A protein and the small-molecule ligand that binds it are described below.
Small molecule (SMILES): CC(=O)N[C@H]1[C@H]([C@H](O)[C@H](O)CO)O[C@@](O[C@H]2[C@@H](O)[C@@H](CO)O[C@@H](O[C@H]3[C@H](O)[C@@H](O)[C@H](O)O[C@@H]3CO)[C@@H]2O)(C(=O)O)C[C@@H]1O

Sequence of chain 42.C:
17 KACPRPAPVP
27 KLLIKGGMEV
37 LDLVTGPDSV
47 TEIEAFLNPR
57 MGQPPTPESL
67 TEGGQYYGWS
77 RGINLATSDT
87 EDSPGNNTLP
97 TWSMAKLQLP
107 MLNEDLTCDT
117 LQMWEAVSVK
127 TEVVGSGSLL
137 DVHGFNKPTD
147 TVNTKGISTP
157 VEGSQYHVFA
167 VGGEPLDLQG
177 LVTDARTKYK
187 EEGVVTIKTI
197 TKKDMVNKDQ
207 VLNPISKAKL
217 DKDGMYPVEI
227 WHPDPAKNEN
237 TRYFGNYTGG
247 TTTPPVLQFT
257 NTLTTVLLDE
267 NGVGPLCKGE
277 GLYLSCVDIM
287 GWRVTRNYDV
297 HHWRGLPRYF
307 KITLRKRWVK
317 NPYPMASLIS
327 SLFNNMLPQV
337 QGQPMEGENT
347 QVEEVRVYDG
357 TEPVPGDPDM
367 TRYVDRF

Sequence of chain 42.D:
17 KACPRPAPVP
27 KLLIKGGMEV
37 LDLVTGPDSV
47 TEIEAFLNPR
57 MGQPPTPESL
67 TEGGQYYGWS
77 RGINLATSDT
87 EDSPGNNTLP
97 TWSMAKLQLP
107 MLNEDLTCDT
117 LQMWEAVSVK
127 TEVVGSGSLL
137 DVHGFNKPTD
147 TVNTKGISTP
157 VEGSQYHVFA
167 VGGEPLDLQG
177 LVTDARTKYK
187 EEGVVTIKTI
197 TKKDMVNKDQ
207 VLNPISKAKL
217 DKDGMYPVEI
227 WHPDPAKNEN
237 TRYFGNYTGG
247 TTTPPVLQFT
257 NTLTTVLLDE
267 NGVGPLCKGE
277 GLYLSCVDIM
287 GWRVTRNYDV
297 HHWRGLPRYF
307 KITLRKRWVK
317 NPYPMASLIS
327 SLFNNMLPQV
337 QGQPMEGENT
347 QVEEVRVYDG

Binding-site contacts:
Ligand atom O6 contacts residue ASN93 of chain 42.C at 3.4 Å (h-bond).
Ligand atom C6 contacts residue ASN93 of chain 42.C at 3.7 Å.
Ligand atom O1A contacts residue ARG77 of chain 42.C at 3.0 Å (salt-bridge).
Ligand atom C11 contacts residue ASP85 of chain 42.D at 4.0 Å.
Ligand atom O1B contacts residue ARG77 of chain 42.C at 2.7 Å (salt-bridge).
Ligand atom O10 contacts residue THR291 of chain 42.C at 4.4 Å.
Ligand atom C11 contacts residue TYR72 of chain 42.C at 4.3 Å (hydrophobic).
Ligand atom O10 contacts residue ASN293 of chain 42.C at 4.5 Å.
Ligand atom C10 contacts residue TYR72 of chain 42.C at 4.0 Å (hydrophobic).
Ligand atom O1A contacts residue HIS298 of chain 42.C at 4.3 Å.
Ligand atom C3 contacts residue GLY78 of chain 42.C at 3.9 Å.
Ligand atom C2 contacts residue ARG77 of chain 42.C at 4.4 Å.
Ligand atom O4 contacts residue ARG289 of chain 42.C at 4.5 Å.
Ligand atom C4 contacts residue ARG77 of chain 42.C at 4.4 Å.
Ligand atom O4 contacts residue TYR72 of chain 42.C at 3.8 Å.
Ligand atom O9 contacts residue ARG77 of chain 42.C at 3.8 Å.
Ligand atom C6 contacts residue TYR72 of chain 42.C at 3.9 Å (hydrophobic).
Ligand atom C3 contacts residue ARG77 of chain 42.C at 4.2 Å.
Ligand atom C1 contacts residue TYR72 of chain 42.C at 4.3 Å (hydrophobic).
Ligand atom O4 contacts residue ASN80 of chain 42.C at 4.3 Å.
Ligand atom O1B contacts residue TYR72 of chain 42.C at 4.4 Å.
Ligand atom O1A contacts residue TYR72 of chain 42.C at 3.6 Å.
Ligand atom O3 contacts residue VAL296 of chain 42.C at 4.4 Å.
Ligand atom O4 contacts residue GLY78 of chain 42.C at 3.1 Å.
Ligand atom O4 contacts residue ILE79 of chain 42.C at 3.7 Å.
Ligand atom O4 contacts residue THR291 of chain 42.C at 3.3 Å.
Ligand atom C1 contacts residue ARG77 of chain 42.C at 3.3 Å.
Ligand atom C2 contacts residue GLY78 of chain 42.C at 4.1 Å.
Ligand atom C1 contacts residue GLY78 of chain 42.C at 4.2 Å.
Ligand atom O1A contacts residue GLY78 of chain 42.C at 3.8 Å.
Ligand atom C4 contacts residue HIS298 of chain 42.C at 3.8 Å.
Ligand atom C3 contacts residue HIS298 of chain 42.C at 3.5 Å.
Ligand atom O4 contacts residue HIS298 of chain 42.C at 3.2 Å (h-bond).
Ligand atom O3 contacts residue GLY78 of chain 42.C at 3.4 Å.
Ligand atom C5 contacts residue TYR72 of chain 42.C at 3.6 Å (hydrophobic).
Ligand atom C4 contacts residue TYR72 of chain 42.C at 3.4 Å (hydrophobic).
Ligand atom N5 contacts residue TYR72 of chain 42.C at 3.1 Å (h-bond).
Ligand atom O8 contacts residue ARG77 of chain 42.C at 3.6 Å (salt-bridge).
Ligand atom C4 contacts residue GLY78 of chain 42.C at 3.2 Å.
Ligand atom C3 contacts residue GLY78 of chain 42.C at 4.3 Å.